Sequence of chain 1.N:
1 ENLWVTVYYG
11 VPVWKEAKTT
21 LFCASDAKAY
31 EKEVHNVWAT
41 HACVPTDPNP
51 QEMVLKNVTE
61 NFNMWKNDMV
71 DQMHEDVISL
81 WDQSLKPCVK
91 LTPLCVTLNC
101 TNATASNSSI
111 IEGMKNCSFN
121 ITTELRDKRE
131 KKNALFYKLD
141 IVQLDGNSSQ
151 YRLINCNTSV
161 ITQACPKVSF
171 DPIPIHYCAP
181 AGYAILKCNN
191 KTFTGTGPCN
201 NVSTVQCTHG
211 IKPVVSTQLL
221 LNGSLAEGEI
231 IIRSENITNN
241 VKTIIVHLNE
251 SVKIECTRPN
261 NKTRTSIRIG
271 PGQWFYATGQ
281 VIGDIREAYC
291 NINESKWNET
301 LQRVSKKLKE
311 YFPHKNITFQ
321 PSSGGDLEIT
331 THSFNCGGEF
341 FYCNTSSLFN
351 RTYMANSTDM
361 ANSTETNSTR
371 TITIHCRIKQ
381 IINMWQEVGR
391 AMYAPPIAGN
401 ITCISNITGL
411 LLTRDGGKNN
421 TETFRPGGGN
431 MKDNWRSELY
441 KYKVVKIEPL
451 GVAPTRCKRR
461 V

A protein and the small-molecule ligand that binds it are described below.
Small molecule (SMILES): CC(=O)N[C@H]1[C@H](O[C@H]2[C@H](O)[C@@H](NC(C)=O)CO[C@@H]2CO)O[C@H](CO)[C@@H](O)[C@@H]1O

Binding-site contacts:
Ligand atom C5 contacts residue SER322 of chain 1.N at 3.9 Å.
Ligand atom N2 contacts residue SER347 of chain 1.N at 4.1 Å.
Ligand atom C1 contacts residue ASN344 of chain 1.N at 1.4 Å.
Ligand atom C2 contacts residue SER347 of chain 1.N at 4.2 Å.
Ligand atom C6 contacts residue SER323 of chain 1.N at 3.9 Å.
Ligand atom O3 contacts residue PRO321 of chain 1.N at 4.0 Å.
Ligand atom O4 contacts residue SER322 of chain 1.N at 2.7 Å (h-bond).
Ligand atom C2 contacts residue SER346 of chain 1.N at 3.9 Å.
Ligand atom C7 contacts residue ASN344 of chain 1.N at 3.8 Å.
Ligand atom C5 contacts residue SER346 of chain 1.N at 4.3 Å.
Ligand atom O6 contacts residue SER322 of chain 1.N at 3.0 Å (h-bond).
Ligand atom C4 contacts residue ASN344 of chain 1.N at 4.2 Å.
Ligand atom C3 contacts residue ASN344 of chain 1.N at 3.9 Å.
Ligand atom O4 contacts residue SER346 of chain 1.N at 4.5 Å.
Ligand atom O5 contacts residue ASN344 of chain 1.N at 2.3 Å (h-bond).
Ligand atom C4 contacts residue SER322 of chain 1.N at 3.3 Å.
Ligand atom C4 contacts residue SER346 of chain 1.N at 3.9 Å.
Ligand atom O4 contacts residue GLY324 of chain 1.N at 4.4 Å.
Ligand atom C6 contacts residue THR330 of chain 1.N at 3.3 Å.
Ligand atom N2 contacts residue SER346 of chain 1.N at 3.8 Å.
Ligand atom O4 contacts residue PRO321 of chain 1.N at 4.3 Å.
Ligand atom C6 contacts residue SER346 of chain 1.N at 4.0 Å.
Ligand atom O7 contacts residue ASN344 of chain 1.N at 4.0 Å.
Ligand atom O6 contacts residue THR330 of chain 1.N at 2.7 Å (h-bond).
Ligand atom O5 contacts residue SER346 of chain 1.N at 4.5 Å.
Ligand atom O6 contacts residue SER346 of chain 1.N at 2.7 Å (h-bond).
Ligand atom N2 contacts residue ASN344 of chain 1.N at 3.1 Å (h-bond).
Ligand atom C6 contacts residue GLY324 of chain 1.N at 4.2 Å.
Ligand atom C5 contacts residue ASN344 of chain 1.N at 3.7 Å.
Ligand atom O3 contacts residue SER346 of chain 1.N at 3.7 Å.
Ligand atom C2 contacts residue ASN344 of chain 1.N at 2.5 Å.
Ligand atom O4 contacts residue SER323 of chain 1.N at 4.0 Å.
Ligand atom C3 contacts residue SER346 of chain 1.N at 4.4 Å.
Ligand atom C6 contacts residue SER322 of chain 1.N at 3.3 Å.
Ligand atom O6 contacts residue SER323 of chain 1.N at 4.0 Å.